Sequence of chain 1.A:
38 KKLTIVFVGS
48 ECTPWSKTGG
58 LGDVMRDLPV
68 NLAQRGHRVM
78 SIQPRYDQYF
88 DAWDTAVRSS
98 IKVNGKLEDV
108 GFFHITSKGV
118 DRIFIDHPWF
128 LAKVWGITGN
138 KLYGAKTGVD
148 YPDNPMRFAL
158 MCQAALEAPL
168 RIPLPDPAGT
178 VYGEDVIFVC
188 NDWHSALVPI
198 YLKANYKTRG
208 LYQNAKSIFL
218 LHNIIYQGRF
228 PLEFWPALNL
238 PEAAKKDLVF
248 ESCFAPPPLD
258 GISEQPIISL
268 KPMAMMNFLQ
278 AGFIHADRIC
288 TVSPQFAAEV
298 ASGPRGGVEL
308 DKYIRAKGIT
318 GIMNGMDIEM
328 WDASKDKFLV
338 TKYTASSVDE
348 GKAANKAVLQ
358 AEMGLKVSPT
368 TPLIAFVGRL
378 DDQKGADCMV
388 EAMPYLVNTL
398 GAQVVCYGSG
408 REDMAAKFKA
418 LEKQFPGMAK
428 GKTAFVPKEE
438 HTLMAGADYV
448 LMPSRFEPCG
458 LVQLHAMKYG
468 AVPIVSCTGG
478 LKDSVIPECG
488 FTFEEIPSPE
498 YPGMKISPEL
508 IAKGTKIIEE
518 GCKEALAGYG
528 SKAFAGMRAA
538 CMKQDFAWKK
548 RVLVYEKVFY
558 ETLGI

Binding-site contacts:
Ligand atom O1 contacts residue GLY145 of chain 1.A at 3.0 Å (h-bond).
Ligand atom O2B contacts residue GLN380 of chain 1.A at 3.1 Å (h-bond).
Ligand atom O4 contacts residue ADP1 of chain 1.E at 3.1 Å (h-bond).
Ligand atom O3B contacts residue GLY457 of chain 1.A at 3.4 Å (h-bond).
Ligand atom O3B contacts residue GLU454 of chain 1.A at 2.7 Å (salt-bridge).
Ligand atom O3B contacts residue PRO455 of chain 1.A at 3.7 Å.
Ligand atom O2B contacts residue ADP1 of chain 1.E at 3.0 Å (h-bond).
Ligand atom C7B contacts residue HIS219 of chain 1.A at 3.7 Å.
Ligand atom O3 contacts residue ASP147 of chain 1.A at 2.8 Å (salt-bridge).
Ligand atom O6 contacts residue THR144 of chain 1.A at 3.6 Å.
Ligand atom O6B contacts residue HIS219 of chain 1.A at 3.4 Å.
Ligand atom O3 contacts residue HIS191 of chain 1.A at 3.2 Å.
Ligand atom O3 contacts residue ASP189 of chain 1.A at 3.0 Å (salt-bridge).
Ligand atom C6B contacts residue LEU58 of chain 1.A at 3.7 Å (hydrophobic).
Ligand atom C3B contacts residue ADP1 of chain 1.E at 3.6 Å.
Ligand atom C4 contacts residue ASP147 of chain 1.A at 3.7 Å.
Ligand atom C6 contacts residue ADP1 of chain 1.E at 3.0 Å.
Ligand atom C1B contacts residue HIS219 of chain 1.A at 3.5 Å.
Ligand atom O5 contacts residue GLY145 of chain 1.A at 3.5 Å.
Ligand atom O4 contacts residue GLY457 of chain 1.A at 3.2 Å (h-bond).
Ligand atom O6B contacts residue VAL61 of chain 1.A at 3.6 Å.
Ligand atom O2 contacts residue HIS191 of chain 1.A at 3.4 Å.
Ligand atom O6 contacts residue GLY145 of chain 1.A at 2.8 Å (h-bond).
Ligand atom C6 contacts residue ARG376 of chain 1.A at 3.5 Å.
Ligand atom O5 contacts residue THR55 of chain 1.A at 3.2 Å (h-bond).
Ligand atom O6B contacts residue ASN321 of chain 1.A at 2.7 Å (h-bond).
Ligand atom O3 contacts residue ASN220 of chain 1.A at 3.4 Å.
Ligand atom C2B contacts residue HIS219 of chain 1.A at 3.5 Å.
Ligand atom O3B contacts residue CYS456 of chain 1.A at 3.6 Å (h-bond).
Ligand atom O6 contacts residue TYR140 of chain 1.A at 3.3 Å.
Ligand atom O6 contacts residue THR55 of chain 1.A at 3.2 Å (h-bond).
Ligand atom O2 contacts residue TRP190 of chain 1.A at 3.3 Å (h-bond).
Ligand atom C1 contacts residue THR55 of chain 1.A at 3.7 Å.
Ligand atom O2B contacts residue ASN220 of chain 1.A at 3.4 Å (h-bond).
Ligand atom O4 contacts residue CYS456 of chain 1.A at 3.6 Å.
Ligand atom C6B contacts residue GLY57 of chain 1.A at 3.5 Å.
Ligand atom O4 contacts residue TYR223 of chain 1.A at 3.5 Å.
Ligand atom C6 contacts residue THR55 of chain 1.A at 3.7 Å.
Ligand atom C2 contacts residue LEU58 of chain 1.A at 3.7 Å (hydrophobic).
Ligand atom C6 contacts residue GLY56 of chain 1.A at 3.7 Å.

A protein and the small-molecule ligand that binds it are described below.
Small molecule (SMILES): C[C@H]1O[C@H](O[C@H]2[C@H](O)[C@@H](O)[C@@H](O[C@H]3[C@H](O)[C@@H](O)[C@H](O)O[C@@H]3CO)O[C@@H]2CO)[C@H](O)[C@@H](O)[C@@H]1N[C@H]1C=C(CO)[C@@H](O)[C@H](O)[C@H]1O